Sequence of chain 1.A:
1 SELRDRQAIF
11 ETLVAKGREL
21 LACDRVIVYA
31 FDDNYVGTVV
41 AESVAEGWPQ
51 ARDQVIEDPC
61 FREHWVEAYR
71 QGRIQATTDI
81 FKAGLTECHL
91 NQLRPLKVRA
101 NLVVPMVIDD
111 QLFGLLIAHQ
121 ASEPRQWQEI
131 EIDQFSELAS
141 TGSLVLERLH

This small molecule binds to this protein.
Small molecule (SMILES): CCC1=C(C)/C(=C/c2[nH]c(Cc3[nH]c(CC4NC(=O)C(C)=C4CC)c(C)c3CCC(=O)O)c(CCC(=O)O)c2C)NC1=O

Binding-site contacts:
Ligand atom C15 contacts residue HIS89 of chain 1.A at 3.5 Å.
Ligand atom C25 contacts residue HIS89 of chain 1.A at 3.5 Å.
Ligand atom N26 contacts residue HIS89 of chain 1.A at 3.4 Å.
Ligand atom C21 contacts residue TYR69 of chain 1.A at 3.5 Å (hydrophobic).
Ligand atom C05 contacts residue CYS88 of chain 1.A at 3.5 Å (hydrophobic).
Ligand atom C10 contacts residue ASP58 of chain 1.A at 3.5 Å.
Ligand atom O07 contacts residue PRO59 of chain 1.A at 3.4 Å.
Ligand atom C03 contacts residue CYS88 of chain 1.A at 2.9 Å (hydrophobic).
Ligand atom C19 contacts residue GLN75 of chain 1.A at 3.4 Å.
Ligand atom O42 contacts residue TRP65 of chain 1.A at 2.6 Å (h-bond).
Ligand atom C12 contacts residue HIS89 of chain 1.A at 3.2 Å.
Ligand atom C17 contacts residue HIS89 of chain 1.A at 3.6 Å.
Ligand atom N38 contacts residue CYS60 of chain 1.A at 3.1 Å (h-bond).
Ligand atom C21 contacts residue ARG73 of chain 1.A at 3.5 Å.
Ligand atom C15 contacts residue CYS60 of chain 1.A at 2.8 Å (hydrophobic).
Ligand atom O23 contacts residue TYR69 of chain 1.A at 2.6 Å (h-bond).
Ligand atom O31 contacts residue ASN101 of chain 1.A at 3.2 Å (h-bond).
Ligand atom C01 contacts residue CYS88 of chain 1.A at 2.7 Å (hydrophobic).
Ligand atom N26 contacts residue CYS60 of chain 1.A at 3.1 Å (h-bond).
Ligand atom N38 contacts residue HIS89 of chain 1.A at 3.5 Å (h-bond).
Ligand atom C17 contacts residue CYS60 of chain 1.A at 2.7 Å (hydrophobic).
Ligand atom O31 contacts residue HIS119 of chain 1.A at 3.0 Å (h-bond).
Ligand atom C25 contacts residue ASP58 of chain 1.A at 3.5 Å.
Ligand atom C25 contacts residue PHE61 of chain 1.A at 3.4 Å (hydrophobic).
Ligand atom N38 contacts residue ASP58 of chain 1.A at 2.8 Å (salt-bridge).
Ligand atom N26 contacts residue ASP58 of chain 1.A at 2.7 Å (salt-bridge).
Ligand atom C20 contacts residue TYR69 of chain 1.A at 3.6 Å (hydrophobic).
Ligand atom C11 contacts residue ASP58 of chain 1.A at 3.6 Å.
Ligand atom C04 contacts residue CYS88 of chain 1.A at 3.5 Å (hydrophobic).
Ligand atom O31 contacts residue ILE117 of chain 1.A at 3.6 Å.
Ligand atom C14 contacts residue HIS89 of chain 1.A at 3.4 Å.
Ligand atom C02 contacts residue CYS88 of chain 1.A at 1.8 Å (hydrophobic).
Ligand atom C27 contacts residue ASP58 of chain 1.A at 3.3 Å.
Ligand atom C36 contacts residue LEU96 of chain 1.A at 3.5 Å (hydrophobic).
Ligand atom C11 contacts residue HIS89 of chain 1.A at 3.3 Å.
Ligand atom C16 contacts residue CYS60 of chain 1.A at 1.8 Å (hydrophobic).
Ligand atom O23 contacts residue ARG73 of chain 1.A at 2.8 Å (salt-bridge).
Ligand atom O22 contacts residue ARG73 of chain 1.A at 2.9 Å (salt-bridge).
Ligand atom O43 contacts residue HIS64 of chain 1.A at 3.0 Å (h-bond).
Ligand atom C13 contacts residue THR86 of chain 1.A at 3.5 Å.